Binding-site contacts:
Ligand atom O1A contacts residue ARG129 of chain 13.A at 3.3 Å (salt-bridge).
Ligand atom O10 contacts residue GLN65 of chain 14.A at 4.0 Å.
Ligand atom O1A contacts residue ALA118 of chain 13.A at 4.5 Å.
Ligand atom C11 contacts residue ALA118 of chain 13.A at 3.9 Å (hydrophobic).
Ligand atom O10 contacts residue ALA64 of chain 14.A at 3.8 Å.
Ligand atom O8 contacts residue GLN120 of chain 13.A at 2.8 Å (h-bond).
Ligand atom C10 contacts residue GLN65 of chain 14.A at 4.5 Å.
Ligand atom C10 contacts residue ALA118 of chain 13.A at 3.8 Å (hydrophobic).
Ligand atom C5 contacts residue ALA118 of chain 13.A at 3.6 Å (hydrophobic).
Ligand atom O9 contacts residue THR42 of chain 14.A at 4.0 Å.
Ligand atom O8 contacts residue ALA118 of chain 13.A at 3.8 Å.
Ligand atom C4 contacts residue ALA118 of chain 13.A at 4.0 Å (hydrophobic).
Ligand atom C8 contacts residue ALA118 of chain 13.A at 4.3 Å (hydrophobic).
Ligand atom C8 contacts residue GLN120 of chain 13.A at 4.1 Å.
Ligand atom C7 contacts residue ALA118 of chain 13.A at 3.6 Å (hydrophobic).
Ligand atom C1 contacts residue ARG129 of chain 13.A at 4.0 Å.
Ligand atom C11 contacts residue GLN65 of chain 14.A at 3.7 Å.
Ligand atom C11 contacts residue GLN132 of chain 13.A at 4.3 Å.
Ligand atom C6 contacts residue ALA118 of chain 13.A at 3.4 Å (hydrophobic).
Ligand atom N5 contacts residue ALA118 of chain 13.A at 2.8 Å (h-bond).
Ligand atom O9 contacts residue GLN120 of chain 13.A at 3.5 Å (h-bond).
Ligand atom C11 contacts residue TRP119 of chain 13.A at 4.4 Å (hydrophobic).
Ligand atom C10 contacts residue ALA64 of chain 14.A at 4.5 Å (hydrophobic).
Ligand atom C9 contacts residue TRP119 of chain 13.A at 4.3 Å (hydrophobic).
Ligand atom O8 contacts residue TRP119 of chain 13.A at 3.8 Å.
Ligand atom O1B contacts residue ARG129 of chain 13.A at 3.9 Å.

Sequence of chain 14.A:
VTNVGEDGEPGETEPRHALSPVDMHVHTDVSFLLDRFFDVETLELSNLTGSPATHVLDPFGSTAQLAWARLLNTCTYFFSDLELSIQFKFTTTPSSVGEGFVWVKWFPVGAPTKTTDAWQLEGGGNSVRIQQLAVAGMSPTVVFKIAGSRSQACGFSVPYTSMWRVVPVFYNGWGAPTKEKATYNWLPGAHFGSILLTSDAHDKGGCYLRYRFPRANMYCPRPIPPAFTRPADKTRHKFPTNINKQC

Sequence of chain 13.A:
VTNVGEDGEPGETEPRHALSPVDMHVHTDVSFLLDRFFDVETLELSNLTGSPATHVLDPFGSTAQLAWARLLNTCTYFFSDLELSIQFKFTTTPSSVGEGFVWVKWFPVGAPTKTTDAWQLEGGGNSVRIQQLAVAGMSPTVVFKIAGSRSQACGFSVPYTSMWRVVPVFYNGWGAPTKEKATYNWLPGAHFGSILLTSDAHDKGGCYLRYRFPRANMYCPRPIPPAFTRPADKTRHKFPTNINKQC

The protein below binds the small molecule below.
Small molecule (SMILES): CC(=O)N[C@H]1[C@H]([C@H](O)[C@H](O)CO)O[C@@](O[C@H]2[C@@H](O)[C@@H](CO)O[C@@H](O[C@H]3[C@H](O)[C@@H](O)[C@@H](O)O[C@@H]3CO)[C@@H]2O)(C(=O)O)C[C@@H]1O